A protein and the small-molecule ligand that binds it are described below.
Small molecule (SMILES): CC(=O)N[C@H]1[C@H](O[C@H]2[C@H](O)[C@@H](NC(C)=O)CO[C@@H]2CO)O[C@H](CO)[C@@H](O[C@@H]2O[C@H](CO[C@H]3O[C@H](CO)[C@@H](O)[C@H](O)[C@@H]3O)[C@@H](O)[C@H](O[C@H]3O[C@H](CO)[C@@H](O)[C@H](O)[C@@H]3O)[C@@H]2O)[C@@H]1O

Sequence of chain 1.F:
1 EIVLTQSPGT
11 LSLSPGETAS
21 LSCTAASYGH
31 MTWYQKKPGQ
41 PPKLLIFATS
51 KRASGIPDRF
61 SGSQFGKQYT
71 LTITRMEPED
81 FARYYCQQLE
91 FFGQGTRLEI

Sequence of chain 1.E:
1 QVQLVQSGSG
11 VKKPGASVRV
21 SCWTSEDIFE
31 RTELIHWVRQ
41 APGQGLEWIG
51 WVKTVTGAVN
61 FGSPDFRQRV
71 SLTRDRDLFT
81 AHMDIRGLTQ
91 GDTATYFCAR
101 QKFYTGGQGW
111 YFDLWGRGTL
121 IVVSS

Binding-site contacts:
Ligand atom O6 contacts residue GLY107 of chain 1.E at 4.1 Å.
Ligand atom C3 contacts residue ASN255 of chain 1.G at 3.8 Å.
Ligand atom N2 contacts residue GLY29 of chain 1.F at 4.2 Å.
Ligand atom C5 contacts residue GLY29 of chain 1.F at 4.1 Å.
Ligand atom O7 contacts residue GLN254 of chain 1.G at 4.1 Å.
Ligand atom C2 contacts residue ASN255 of chain 1.G at 2.5 Å.
Ligand atom O4 contacts residue PHE65 of chain 1.F at 2.8 Å (h-bond).
Ligand atom C1 contacts residue THR257 of chain 1.G at 3.4 Å.
Ligand atom C8 contacts residue HIS30 of chain 1.F at 3.5 Å.
Ligand atom O7 contacts residue GLN64 of chain 1.F at 3.9 Å.
Ligand atom O7 contacts residue PHE256 of chain 1.G at 3.9 Å.
Ligand atom C7 contacts residue HIS30 of chain 1.F at 4.2 Å.
Ligand atom N2 contacts residue THR257 of chain 1.G at 4.2 Å.
Ligand atom O5 contacts residue ASN255 of chain 1.G at 2.5 Å (h-bond).
Ligand atom O4 contacts residue GLY29 of chain 1.F at 4.0 Å.
Ligand atom O7 contacts residue GLY29 of chain 1.F at 2.9 Å (h-bond).
Ligand atom C6 contacts residue GLY107 of chain 1.E at 4.2 Å.
Ligand atom C4 contacts residue PHE65 of chain 1.F at 3.5 Å (hydrophobic).
Ligand atom C6 contacts residue HIS30 of chain 1.F at 3.7 Å.
Ligand atom C8 contacts residue GLN64 of chain 1.F at 3.0 Å.
Ligand atom C7 contacts residue GLN64 of chain 1.F at 3.9 Å.
Ligand atom C5 contacts residue ASN255 of chain 1.G at 3.7 Å.
Ligand atom C6 contacts residue PHE65 of chain 1.F at 3.5 Å (hydrophobic).
Ligand atom C6 contacts residue GLY29 of chain 1.F at 3.9 Å.
Ligand atom C8 contacts residue PHE256 of chain 1.G at 3.7 Å (hydrophobic).
Ligand atom C3 contacts residue PHE65 of chain 1.F at 4.2 Å (hydrophobic).
Ligand atom C7 contacts residue GLY29 of chain 1.F at 3.5 Å.
Ligand atom N2 contacts residue ASN255 of chain 1.G at 2.9 Å (h-bond).
Ligand atom O6 contacts residue PHE65 of chain 1.F at 2.8 Å (h-bond).
Ligand atom O7 contacts residue ASN255 of chain 1.G at 3.4 Å (h-bond).
Ligand atom O7 contacts residue TYR28 of chain 1.F at 3.5 Å.
Ligand atom O6 contacts residue GLY29 of chain 1.F at 3.6 Å.
Ligand atom O6 contacts residue HIS30 of chain 1.F at 3.0 Å (h-bond).
Ligand atom C5 contacts residue PHE65 of chain 1.F at 3.3 Å (hydrophobic).
Ligand atom C7 contacts residue ASN255 of chain 1.G at 3.4 Å.
Ligand atom C8 contacts residue GLN330 of chain 1.G at 4.0 Å.
Ligand atom C8 contacts residue GLY29 of chain 1.F at 3.3 Å.
Ligand atom C1 contacts residue ASN255 of chain 1.G at 1.5 Å.
Ligand atom O4 contacts residue GLY66 of chain 1.F at 4.0 Å.
Ligand atom C7 contacts residue PHE256 of chain 1.G at 3.8 Å (hydrophobic).

Sequence of chain 1.G:
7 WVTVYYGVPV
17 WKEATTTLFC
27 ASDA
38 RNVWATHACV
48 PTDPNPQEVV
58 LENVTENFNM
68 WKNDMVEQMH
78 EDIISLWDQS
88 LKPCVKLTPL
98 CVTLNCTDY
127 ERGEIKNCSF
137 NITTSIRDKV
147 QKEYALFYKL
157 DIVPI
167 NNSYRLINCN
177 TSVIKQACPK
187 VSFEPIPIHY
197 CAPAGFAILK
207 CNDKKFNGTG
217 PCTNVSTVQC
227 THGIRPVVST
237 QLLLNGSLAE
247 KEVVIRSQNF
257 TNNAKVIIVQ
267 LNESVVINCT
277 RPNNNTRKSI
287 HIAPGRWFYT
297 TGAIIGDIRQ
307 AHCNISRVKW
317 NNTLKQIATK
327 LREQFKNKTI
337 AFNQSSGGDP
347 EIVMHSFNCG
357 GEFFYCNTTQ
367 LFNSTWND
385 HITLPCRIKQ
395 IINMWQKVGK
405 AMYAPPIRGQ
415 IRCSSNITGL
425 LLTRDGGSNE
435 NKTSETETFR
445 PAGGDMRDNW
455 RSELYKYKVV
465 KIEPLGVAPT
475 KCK